Sequence of chain 57.A:
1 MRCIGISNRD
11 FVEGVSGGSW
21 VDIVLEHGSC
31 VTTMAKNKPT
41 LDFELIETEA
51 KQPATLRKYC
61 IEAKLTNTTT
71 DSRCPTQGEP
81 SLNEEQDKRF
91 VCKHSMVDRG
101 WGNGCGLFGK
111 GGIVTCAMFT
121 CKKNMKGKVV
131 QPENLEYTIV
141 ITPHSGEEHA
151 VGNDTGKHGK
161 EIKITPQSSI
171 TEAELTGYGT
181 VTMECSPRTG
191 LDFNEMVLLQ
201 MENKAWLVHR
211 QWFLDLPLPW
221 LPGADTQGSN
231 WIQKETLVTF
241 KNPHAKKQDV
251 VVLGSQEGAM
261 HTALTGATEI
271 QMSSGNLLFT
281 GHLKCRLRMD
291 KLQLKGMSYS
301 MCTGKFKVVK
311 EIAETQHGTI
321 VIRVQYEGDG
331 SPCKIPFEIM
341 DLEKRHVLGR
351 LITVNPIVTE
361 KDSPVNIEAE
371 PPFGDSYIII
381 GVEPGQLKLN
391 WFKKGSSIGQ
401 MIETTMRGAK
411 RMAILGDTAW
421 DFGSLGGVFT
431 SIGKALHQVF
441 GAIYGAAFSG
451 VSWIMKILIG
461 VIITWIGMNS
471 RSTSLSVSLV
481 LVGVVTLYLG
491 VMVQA

A protein and the small-molecule ligand that binds it are described below.
Small molecule (SMILES): CC(=O)N[C@H]1[C@H](O[C@H]2[C@H](O)[C@@H](NC(C)=O)CO[C@@H]2CO)O[C@H](CO)[C@@H](O)[C@@H]1O

Sequence of chain 8.A:
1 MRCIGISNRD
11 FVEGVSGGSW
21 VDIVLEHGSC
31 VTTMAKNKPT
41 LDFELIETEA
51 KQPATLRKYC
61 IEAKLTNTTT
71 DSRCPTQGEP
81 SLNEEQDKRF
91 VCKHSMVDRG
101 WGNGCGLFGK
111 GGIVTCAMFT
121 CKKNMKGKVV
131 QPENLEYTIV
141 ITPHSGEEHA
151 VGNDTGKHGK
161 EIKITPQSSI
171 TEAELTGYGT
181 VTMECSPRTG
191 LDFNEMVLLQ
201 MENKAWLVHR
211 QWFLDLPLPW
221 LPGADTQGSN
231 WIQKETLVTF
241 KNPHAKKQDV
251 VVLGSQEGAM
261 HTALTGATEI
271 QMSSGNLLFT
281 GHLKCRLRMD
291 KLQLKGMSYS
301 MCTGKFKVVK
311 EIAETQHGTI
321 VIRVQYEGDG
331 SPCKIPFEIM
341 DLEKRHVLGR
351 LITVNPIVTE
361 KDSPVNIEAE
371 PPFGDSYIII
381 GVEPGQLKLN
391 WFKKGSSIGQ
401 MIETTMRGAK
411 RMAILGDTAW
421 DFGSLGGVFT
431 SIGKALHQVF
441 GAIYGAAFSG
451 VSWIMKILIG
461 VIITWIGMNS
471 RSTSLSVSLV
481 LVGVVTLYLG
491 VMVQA

Binding-site contacts:
Ligand atom C1 contacts residue HIS158 of chain 8.A at 4.1 Å.
Ligand atom C3 contacts residue ASN153 of chain 8.A at 3.9 Å.
Ligand atom O6 contacts residue HIS149 of chain 8.A at 3.2 Å.
Ligand atom O7 contacts residue HIS149 of chain 8.A at 3.3 Å.
Ligand atom C3 contacts residue HIS149 of chain 8.A at 4.0 Å.
Ligand atom C8 contacts residue ASN153 of chain 8.A at 4.4 Å.
Ligand atom C4 contacts residue HIS149 of chain 8.A at 3.4 Å.
Ligand atom O6 contacts residue HIS158 of chain 8.A at 4.2 Å.
Ligand atom C2 contacts residue ASN153 of chain 8.A at 2.6 Å.
Ligand atom C6 contacts residue HIS158 of chain 8.A at 4.2 Å.
Ligand atom O5 contacts residue HIS158 of chain 8.A at 3.4 Å.
Ligand atom C2 contacts residue HIS149 of chain 8.A at 3.5 Å.
Ligand atom N2 contacts residue HIS149 of chain 8.A at 4.3 Å.
Ligand atom C5 contacts residue THR155 of chain 8.A at 4.0 Å.
Ligand atom O5 contacts residue GLY156 of chain 8.A at 4.2 Å.
Ligand atom N2 contacts residue ASN153 of chain 8.A at 3.1 Å (h-bond).
Ligand atom O5 contacts residue ASN153 of chain 8.A at 2.2 Å (h-bond).
Ligand atom C8 contacts residue GLY102 of chain 57.A at 3.6 Å.
Ligand atom O5 contacts residue HIS149 of chain 8.A at 3.6 Å.
Ligand atom C6 contacts residue HIS149 of chain 8.A at 4.3 Å.
Ligand atom C7 contacts residue ASN153 of chain 8.A at 4.1 Å.
Ligand atom C5 contacts residue GLY156 of chain 8.A at 4.3 Å.
Ligand atom O3 contacts residue HIS149 of chain 8.A at 4.0 Å.
Ligand atom C5 contacts residue ASN153 of chain 8.A at 3.6 Å.
Ligand atom C4 contacts residue ASN153 of chain 8.A at 4.2 Å.
Ligand atom O5 contacts residue THR155 of chain 8.A at 3.4 Å (h-bond).
Ligand atom C6 contacts residue GLY156 of chain 8.A at 4.0 Å.
Ligand atom C1 contacts residue HIS149 of chain 8.A at 3.5 Å.
Ligand atom C1 contacts residue THR155 of chain 8.A at 3.3 Å.
Ligand atom C5 contacts residue HIS158 of chain 8.A at 4.4 Å.
Ligand atom C7 contacts residue HIS149 of chain 8.A at 4.3 Å.
Ligand atom O4 contacts residue HIS149 of chain 8.A at 4.3 Å.
Ligand atom C1 contacts residue ASN153 of chain 8.A at 1.4 Å.
Ligand atom C5 contacts residue HIS149 of chain 8.A at 3.6 Å.